Sequence of chain 2.E:
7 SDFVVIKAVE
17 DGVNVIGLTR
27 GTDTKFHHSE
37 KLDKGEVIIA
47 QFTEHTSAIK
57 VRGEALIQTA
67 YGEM

Sequence of chain 2.D:
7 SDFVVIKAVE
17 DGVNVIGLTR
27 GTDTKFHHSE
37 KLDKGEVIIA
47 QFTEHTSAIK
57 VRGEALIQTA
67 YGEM

Binding-site contacts:
Ligand atom CB contacts residue THR25 of chain 2.D at 3.5 Å.
Ligand atom N contacts residue THR25 of chain 2.D at 2.7 Å (h-bond).
Ligand atom CG contacts residue SER53 of chain 2.D at 3.6 Å.
Ligand atom CB contacts residue SER53 of chain 2.D at 3.4 Å.
Ligand atom CA contacts residue THR25 of chain 2.D at 3.6 Å.
Ligand atom CD1 contacts residue SER53 of chain 2.D at 3.1 Å.
Ligand atom CZ2 contacts residue ILE55 of chain 2.E at 3.9 Å (hydrophobic).
Ligand atom NE1 contacts residue ALA46 of chain 2.E at 4.0 Å.
Ligand atom CD1 contacts residue GLN47 of chain 2.E at 3.7 Å.
Ligand atom CE2 contacts residue THR52 of chain 2.E at 4.0 Å.
Ligand atom CA contacts residue SER53 of chain 2.D at 3.9 Å.
Ligand atom CZ2 contacts residue ALA46 of chain 2.E at 3.7 Å (hydrophobic).
Ligand atom C contacts residue THR49 of chain 2.E at 3.6 Å.
Ligand atom OXT contacts residue THR52 of chain 2.E at 3.1 Å (h-bond).
Ligand atom CB contacts residue THR30 of chain 2.D at 3.4 Å.
Ligand atom CE2 contacts residue ALA46 of chain 2.E at 4.0 Å (hydrophobic).
Ligand atom CD1 contacts residue THR49 of chain 2.E at 3.6 Å.
Ligand atom O contacts residue THR25 of chain 2.D at 4.0 Å.
Ligand atom O contacts residue GLY27 of chain 2.D at 3.0 Å (h-bond).
Ligand atom OXT contacts residue THR49 of chain 2.E at 2.6 Å (h-bond).
Ligand atom CD2 contacts residue THR52 of chain 2.E at 4.0 Å.
Ligand atom CA contacts residue ASP29 of chain 2.D at 4.0 Å.
Ligand atom CZ2 contacts residue THR52 of chain 2.E at 3.9 Å.
Ligand atom CE3 contacts residue HIS34 of chain 2.E at 4.0 Å.
Ligand atom N contacts residue GLY27 of chain 2.D at 3.0 Å (h-bond).
Ligand atom O contacts residue SER53 of chain 2.D at 2.9 Å (h-bond).
Ligand atom C contacts residue GLY27 of chain 2.D at 3.5 Å.
Ligand atom N contacts residue ARG26 of chain 2.D at 3.7 Å.
Ligand atom O contacts residue ARG26 of chain 2.D at 3.1 Å.
Ligand atom NE1 contacts residue THR49 of chain 2.E at 3.9 Å.
Ligand atom CH2 contacts residue GLY23 of chain 2.E at 3.5 Å.
Ligand atom N contacts residue ASP29 of chain 2.D at 2.7 Å (salt-bridge).
Ligand atom CE2 contacts residue GLN47 of chain 2.E at 3.9 Å.
Ligand atom CA contacts residue THR30 of chain 2.D at 3.3 Å.
Ligand atom NE1 contacts residue GLN47 of chain 2.E at 2.9 Å (h-bond).
Ligand atom C contacts residue SER53 of chain 2.D at 3.4 Å.
Ligand atom CZ3 contacts residue GLY23 of chain 2.E at 3.6 Å.
Ligand atom O contacts residue THR49 of chain 2.E at 3.8 Å.
Ligand atom N contacts residue THR30 of chain 2.D at 3.1 Å (h-bond).
Ligand atom CA contacts residue GLY27 of chain 2.D at 3.6 Å.

This protein binds this small molecule.
Small molecule (SMILES): N[C@@H](Cc1c[nH]c2ccccc12)C(=O)O